Sequence of chain 1.A:
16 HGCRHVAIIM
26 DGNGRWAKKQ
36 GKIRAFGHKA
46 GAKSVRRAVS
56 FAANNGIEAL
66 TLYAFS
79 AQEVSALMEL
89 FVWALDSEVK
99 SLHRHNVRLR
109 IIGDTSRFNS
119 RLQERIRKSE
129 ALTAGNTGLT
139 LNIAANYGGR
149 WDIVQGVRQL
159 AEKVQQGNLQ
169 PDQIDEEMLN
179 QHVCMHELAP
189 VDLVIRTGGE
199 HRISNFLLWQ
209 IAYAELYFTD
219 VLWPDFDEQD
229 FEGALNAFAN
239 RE

Binding-site contacts:
Ligand atom OAA contacts residue ARG39 of chain 1.A at 3.8 Å.
Ligand atom OAV contacts residue ASN28 of chain 1.A at 3.9 Å.
Ligand atom CAW contacts residue ALA69 of chain 1.A at 4.0 Å (hydrophobic).
Ligand atom CAP contacts residue ASN28 of chain 1.A at 3.9 Å.
Ligand atom OAA contacts residue HIS43 of chain 1.A at 3.2 Å.
Ligand atom OAV contacts residue PHE70 of chain 1.A at 4.1 Å.
Ligand atom CAS contacts residue ASN28 of chain 1.A at 4.0 Å.
Ligand atom CAT contacts residue HIS43 of chain 1.A at 4.1 Å.
Ligand atom PBD contacts residue SER71 of chain 1.A at 3.7 Å.
Ligand atom CBB contacts residue HIS43 of chain 1.A at 4.2 Å.
Ligand atom OAA contacts residue GLY29 of chain 1.A at 3.8 Å.
Ligand atom OAE contacts residue GLY29 of chain 1.A at 3.7 Å.
Ligand atom CAJ contacts residue LEU85 of chain 1.A at 4.2 Å (hydrophobic).
Ligand atom OAB contacts residue SER71 of chain 1.A at 3.5 Å (h-bond).
Ligand atom CAU contacts residue ASN28 of chain 1.A at 3.7 Å.
Ligand atom CAX contacts residue HIS43 of chain 1.A at 4.0 Å.
Ligand atom CAM contacts residue ALA69 of chain 1.A at 4.0 Å (hydrophobic).
Ligand atom CBB contacts residue SER71 of chain 1.A at 4.2 Å.
Ligand atom OAE contacts residue PHE70 of chain 1.A at 4.2 Å.
Ligand atom CAW contacts residue ASN28 of chain 1.A at 3.3 Å.
Ligand atom OAG contacts residue HIS43 of chain 1.A at 2.6 Å.
Ligand atom CBB contacts residue PHE70 of chain 1.A at 3.8 Å (hydrophobic).
Ligand atom OAC contacts residue SER71 of chain 1.A at 3.3 Å.
Ligand atom CAK contacts residue ASN28 of chain 1.A at 3.2 Å.
Ligand atom CAO contacts residue HIS43 of chain 1.A at 3.9 Å.
Ligand atom OAF contacts residue SER71 of chain 1.A at 3.1 Å (h-bond).
Ligand atom CAM contacts residue ASN28 of chain 1.A at 2.8 Å.
Ligand atom CAY contacts residue ASN28 of chain 1.A at 4.2 Å.
Ligand atom OAC contacts residue PHE70 of chain 1.A at 2.4 Å (h-bond).
Ligand atom OAD contacts residue SER71 of chain 1.A at 3.8 Å.
Ligand atom PBC contacts residue HIS43 of chain 1.A at 4.2 Å.
Ligand atom OAV contacts residue ALA69 of chain 1.A at 4.0 Å.
Ligand atom CAI contacts residue LEU88 of chain 1.A at 3.8 Å (hydrophobic).
Ligand atom CAJ contacts residue HIS43 of chain 1.A at 4.2 Å.
Ligand atom OAF contacts residue ARG39 of chain 1.A at 4.3 Å.
Ligand atom CAS contacts residue HIS43 of chain 1.A at 4.2 Å.
Ligand atom CAH contacts residue LEU85 of chain 1.A at 3.8 Å (hydrophobic).
Ligand atom CAH contacts residue LEU88 of chain 1.A at 4.2 Å (hydrophobic).
Ligand atom PBD contacts residue HIS43 of chain 1.A at 4.0 Å.
Ligand atom CAU contacts residue HIS43 of chain 1.A at 3.9 Å.

The small molecule below binds the protein below.
Small molecule (SMILES): O=P(O)(O)C(O)(COc1cccc(-c2cccc(-c3ccccc3)c2)c1)P(=O)(O)O